Sequence of chain 24.E:
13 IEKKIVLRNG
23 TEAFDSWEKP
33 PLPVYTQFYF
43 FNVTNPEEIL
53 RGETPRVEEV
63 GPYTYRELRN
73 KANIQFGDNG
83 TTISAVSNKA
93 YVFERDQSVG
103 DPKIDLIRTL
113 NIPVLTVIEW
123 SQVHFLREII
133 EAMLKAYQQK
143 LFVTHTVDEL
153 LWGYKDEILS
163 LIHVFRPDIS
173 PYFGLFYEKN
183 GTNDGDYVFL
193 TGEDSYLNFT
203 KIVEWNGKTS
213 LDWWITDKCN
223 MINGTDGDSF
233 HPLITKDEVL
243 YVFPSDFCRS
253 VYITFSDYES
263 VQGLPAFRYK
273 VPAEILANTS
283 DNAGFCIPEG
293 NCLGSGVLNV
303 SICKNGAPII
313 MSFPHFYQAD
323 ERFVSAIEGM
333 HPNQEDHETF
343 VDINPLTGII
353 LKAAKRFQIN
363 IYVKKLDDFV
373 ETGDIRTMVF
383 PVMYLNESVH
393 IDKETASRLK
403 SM

This small molecule binds to this protein.
Small molecule (SMILES): CC(=O)N[C@@H]1[C@@H](O)[C@H](O)[C@@H](CO)O[C@H]1O

Binding-site contacts:
Ligand atom C7 contacts residue ASN21 of chain 24.E at 4.0 Å.
Ligand atom O6 contacts residue ASN21 of chain 24.E at 4.3 Å.
Ligand atom C5 contacts residue ASN21 of chain 24.E at 3.3 Å.
Ligand atom N2 contacts residue ASN21 of chain 24.E at 3.3 Å (h-bond).
Ligand atom C2 contacts residue ASN21 of chain 24.E at 2.5 Å.
Ligand atom O7 contacts residue ASN21 of chain 24.E at 4.0 Å.
Ligand atom C6 contacts residue ASN21 of chain 24.E at 3.3 Å.
Ligand atom C4 contacts residue ASN21 of chain 24.E at 3.8 Å.
Ligand atom O5 contacts residue ASN21 of chain 24.E at 2.5 Å (h-bond).
Ligand atom C1 contacts residue ASN21 of chain 24.E at 1.4 Å.
Ligand atom C3 contacts residue ASN21 of chain 24.E at 3.7 Å.